This small molecule binds to this protein.
Small molecule (SMILES): NCCc1c[nH]cn1

Sequence of chain 1.C:
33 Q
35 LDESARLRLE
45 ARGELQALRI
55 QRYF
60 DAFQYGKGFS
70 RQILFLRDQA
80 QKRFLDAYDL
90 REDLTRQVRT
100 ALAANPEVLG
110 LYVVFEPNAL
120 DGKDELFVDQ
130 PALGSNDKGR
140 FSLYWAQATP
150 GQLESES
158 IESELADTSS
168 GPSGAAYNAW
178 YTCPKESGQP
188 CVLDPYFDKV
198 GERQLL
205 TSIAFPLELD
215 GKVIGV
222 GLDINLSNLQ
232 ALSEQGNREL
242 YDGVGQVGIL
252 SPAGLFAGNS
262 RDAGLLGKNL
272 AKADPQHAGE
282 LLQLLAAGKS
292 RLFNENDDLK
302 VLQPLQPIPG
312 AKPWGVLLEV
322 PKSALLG

Binding-site contacts:
Ligand atom NE2 contacts residue MSE157 of chain 1.C at 3.8 Å.
Ligand atom CE1 contacts residue GLU161 of chain 1.C at 3.1 Å.
Ligand atom NE2 contacts residue TYR143 of chain 1.C at 3.6 Å.
Ligand atom CB contacts residue ASP224 of chain 1.C at 3.9 Å.
Ligand atom CE1 contacts residue TYR174 of chain 1.C at 3.4 Å (hydrophobic).
Ligand atom CE1 contacts residue TRP177 of chain 1.C at 4.5 Å (hydrophobic).
Ligand atom CA contacts residue ASP224 of chain 1.C at 3.5 Å.
Ligand atom CD2 contacts residue MSE157 of chain 1.C at 3.9 Å.
Ligand atom CG contacts residue GLU161 of chain 1.C at 4.5 Å.
Ligand atom N contacts residue TYR143 of chain 1.C at 4.0 Å.
Ligand atom NE2 contacts residue LYS196 of chain 1.C at 4.3 Å.
Ligand atom NE2 contacts residue GLU155 of chain 1.C at 2.6 Å (salt-bridge).
Ligand atom NE2 contacts residue GLU161 of chain 1.C at 3.3 Å (salt-bridge).
Ligand atom CB contacts residue ASP195 of chain 1.C at 4.0 Å.
Ligand atom CE1 contacts residue ASP195 of chain 1.C at 3.2 Å.
Ligand atom ND1 contacts residue TYR174 of chain 1.C at 3.5 Å (h-bond).
Ligand atom CG contacts residue ASP195 of chain 1.C at 3.7 Å.
Ligand atom CG contacts residue TYR143 of chain 1.C at 4.2 Å (hydrophobic).
Ligand atom CE1 contacts residue GLU155 of chain 1.C at 3.6 Å.
Ligand atom N contacts residue ASP224 of chain 1.C at 2.6 Å (salt-bridge).
Ligand atom CA contacts residue TRP177 of chain 1.C at 3.5 Å (hydrophobic).
Ligand atom ND1 contacts residue GLU161 of chain 1.C at 3.9 Å.
Ligand atom CA contacts residue TYR193 of chain 1.C at 3.4 Å (hydrophobic).
Ligand atom CE1 contacts residue LYS196 of chain 1.C at 4.1 Å.
Ligand atom N contacts residue MSE204 of chain 1.C at 3.7 Å.
Ligand atom ND1 contacts residue ASP195 of chain 1.C at 2.8 Å (salt-bridge).
Ligand atom CD2 contacts residue GLU161 of chain 1.C at 4.2 Å.
Ligand atom N contacts residue ASP195 of chain 1.C at 3.1 Å (salt-bridge).
Ligand atom CB contacts residue TYR111 of chain 1.C at 3.5 Å (hydrophobic).
Ligand atom N contacts residue TYR193 of chain 1.C at 3.3 Å (h-bond).
Ligand atom CA contacts residue ASP195 of chain 1.C at 3.2 Å.
Ligand atom NE2 contacts residue ASP195 of chain 1.C at 4.4 Å.
Ligand atom CB contacts residue TYR143 of chain 1.C at 4.0 Å (hydrophobic).
Ligand atom CB contacts residue TRP177 of chain 1.C at 3.7 Å (hydrophobic).
Ligand atom ND1 contacts residue TRP177 of chain 1.C at 3.8 Å.
Ligand atom CG contacts residue TRP177 of chain 1.C at 4.0 Å (hydrophobic).
Ligand atom CA contacts residue TYR111 of chain 1.C at 3.9 Å (hydrophobic).
Ligand atom CD2 contacts residue GLU155 of chain 1.C at 3.5 Å.
Ligand atom CD2 contacts residue TYR143 of chain 1.C at 3.4 Å (hydrophobic).
Ligand atom CE1 contacts residue MSE157 of chain 1.C at 4.5 Å.